Sequence of chain 1.A:
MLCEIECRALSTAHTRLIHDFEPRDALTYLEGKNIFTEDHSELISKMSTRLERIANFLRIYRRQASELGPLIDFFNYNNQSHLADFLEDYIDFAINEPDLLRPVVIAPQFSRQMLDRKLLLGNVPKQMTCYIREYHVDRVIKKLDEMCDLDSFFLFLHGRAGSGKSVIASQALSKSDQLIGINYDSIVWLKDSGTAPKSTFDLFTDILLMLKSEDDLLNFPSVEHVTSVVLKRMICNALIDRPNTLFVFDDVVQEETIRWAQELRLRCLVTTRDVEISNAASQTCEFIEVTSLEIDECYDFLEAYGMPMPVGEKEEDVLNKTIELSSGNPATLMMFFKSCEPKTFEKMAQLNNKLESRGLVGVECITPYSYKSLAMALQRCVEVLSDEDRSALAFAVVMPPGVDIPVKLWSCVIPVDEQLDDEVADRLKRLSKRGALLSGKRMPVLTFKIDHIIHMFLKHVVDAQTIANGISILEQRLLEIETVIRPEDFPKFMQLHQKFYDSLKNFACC

Binding-site contacts:
Ligand atom C contacts residue GLN379 of chain 1.A at 4.0 Å.
Ligand atom CB contacts residue GLU383 of chain 1.A at 3.9 Å.
Ligand atom C contacts residue ASP469 of chain 1.A at 4.0 Å.
Ligand atom CD1 contacts residue GLU383 of chain 1.A at 3.1 Å.
Ligand atom CA contacts residue GLN379 of chain 1.A at 3.6 Å.
Ligand atom CE2 contacts residue ALA394 of chain 1.A at 3.8 Å (hydrophobic).
Ligand atom CB contacts residue VAL467 of chain 1.A at 3.2 Å (hydrophobic).
Ligand atom CA contacts residue VAL467 of chain 1.A at 4.0 Å (hydrophobic).
Ligand atom CE2 contacts residue VAL382 of chain 1.A at 3.7 Å (hydrophobic).
Ligand atom O contacts residue GLN379 of chain 1.A at 3.1 Å (h-bond).
Ligand atom CE1 contacts residue VAL382 of chain 1.A at 4.1 Å (hydrophobic).
Ligand atom C contacts residue GLN379 of chain 1.A at 3.1 Å.
Ligand atom CE2 contacts residue ARG390 of chain 1.A at 3.7 Å.
Ligand atom CB contacts residue GLN379 of chain 1.A at 3.3 Å.
Ligand atom CA contacts residue VAL467 of chain 1.A at 3.6 Å (hydrophobic).
Ligand atom CD2 contacts residue ARG390 of chain 1.A at 4.0 Å.
Ligand atom CB contacts residue ASP469 of chain 1.A at 3.6 Å.
Ligand atom CD2 contacts residue GLU383 of chain 1.A at 3.9 Å.
Ligand atom CZ contacts residue VAL382 of chain 1.A at 3.6 Å (hydrophobic).
Ligand atom O contacts residue VAL382 of chain 1.A at 4.1 Å.
Ligand atom O contacts residue GLN379 of chain 1.A at 3.1 Å (h-bond).
Ligand atom O contacts residue GLN379 of chain 1.A at 3.2 Å (h-bond).
Ligand atom CG contacts residue ASP469 of chain 1.A at 3.8 Å.
Ligand atom N contacts residue VAL467 of chain 1.A at 2.9 Å (h-bond).
Ligand atom C contacts residue ASP469 of chain 1.A at 3.8 Å.
Ligand atom CG contacts residue VAL467 of chain 1.A at 3.9 Å (hydrophobic).
Ligand atom CG contacts residue GLU383 of chain 1.A at 4.0 Å.
Ligand atom C contacts residue VAL467 of chain 1.A at 3.9 Å (hydrophobic).
Ligand atom CA contacts residue VAL467 of chain 1.A at 3.5 Å (hydrophobic).
Ligand atom C contacts residue VAL467 of chain 1.A at 4.1 Å (hydrophobic).
Ligand atom CA contacts residue ASP469 of chain 1.A at 3.8 Å.
Ligand atom C contacts residue GLN379 of chain 1.A at 2.9 Å.
Ligand atom N contacts residue GLN379 of chain 1.A at 2.8 Å (h-bond).
Ligand atom CD1 contacts residue VAL467 of chain 1.A at 3.9 Å (hydrophobic).
Ligand atom O contacts residue ASP469 of chain 1.A at 3.0 Å (salt-bridge).
Ligand atom CA contacts residue GLN379 of chain 1.A at 3.1 Å.
Ligand atom CE1 contacts residue VAL467 of chain 1.A at 3.7 Å (hydrophobic).
Ligand atom CZ contacts residue VAL468 of chain 1.A at 4.0 Å (hydrophobic).
Ligand atom CE1 contacts residue VAL468 of chain 1.A at 3.5 Å (hydrophobic).
Ligand atom CD1 contacts residue VAL468 of chain 1.A at 4.0 Å (hydrophobic).

The protein below binds the small molecule below.
Small molecule (SMILES): CC(C)C[C@H](NC(=O)[C@H](Cc1ccccc1)NC(=O)[C@H](CC(N)=O)NC(=O)[C@H](Cc1ccccc1)NC(=O)[C@H](CC(C)C)NC(=O)[C@@H]1CCCN1)C(=O)NCC=O